Sequence of chain 1.F:
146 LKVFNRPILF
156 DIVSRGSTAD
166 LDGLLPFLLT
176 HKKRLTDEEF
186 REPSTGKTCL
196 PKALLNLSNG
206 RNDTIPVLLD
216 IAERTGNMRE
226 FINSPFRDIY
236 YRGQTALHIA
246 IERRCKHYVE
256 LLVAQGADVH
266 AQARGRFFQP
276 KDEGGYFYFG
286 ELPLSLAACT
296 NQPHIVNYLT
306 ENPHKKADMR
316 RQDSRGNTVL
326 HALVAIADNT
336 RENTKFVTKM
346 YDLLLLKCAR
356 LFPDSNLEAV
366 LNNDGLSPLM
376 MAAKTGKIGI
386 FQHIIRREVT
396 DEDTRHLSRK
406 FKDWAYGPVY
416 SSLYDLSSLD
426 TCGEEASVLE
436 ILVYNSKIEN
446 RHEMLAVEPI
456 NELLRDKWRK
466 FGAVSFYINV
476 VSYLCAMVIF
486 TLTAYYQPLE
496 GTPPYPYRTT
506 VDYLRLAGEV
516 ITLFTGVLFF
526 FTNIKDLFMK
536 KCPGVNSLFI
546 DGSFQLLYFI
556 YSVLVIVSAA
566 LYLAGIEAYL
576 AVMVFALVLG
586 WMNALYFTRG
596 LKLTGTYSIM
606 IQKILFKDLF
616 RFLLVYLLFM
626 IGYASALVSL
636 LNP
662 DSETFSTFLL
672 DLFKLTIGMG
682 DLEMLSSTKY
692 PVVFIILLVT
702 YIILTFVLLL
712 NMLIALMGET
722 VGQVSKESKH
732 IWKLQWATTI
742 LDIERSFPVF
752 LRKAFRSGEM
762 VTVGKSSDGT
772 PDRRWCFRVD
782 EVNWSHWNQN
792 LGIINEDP

This small molecule binds to this protein.
Small molecule (SMILES): CC(C)(O)c1cnc(N2C[C@@]3(CCC[C@](C)(Cn4cnc5ccc(C#N)cc54)C3)OC2=O)cn1

Binding-site contacts:
Ligand atom C12 contacts residue TYR591 of chain 1.F at 3.9 Å (hydrophobic).
Ligand atom C25 contacts residue SER747 of chain 1.F at 3.7 Å.
Ligand atom N20 contacts residue ASP743 of chain 1.F at 4.0 Å.
Ligand atom O32 contacts residue ASN528 of chain 1.F at 2.9 Å (h-bond).
Ligand atom C24 contacts residue SER747 of chain 1.F at 3.2 Å.
Ligand atom C18 contacts residue ASN528 of chain 1.F at 3.7 Å.
Ligand atom C03 contacts residue SER477 of chain 1.F at 3.5 Å.
Ligand atom C05 contacts residue ASN474 of chain 1.F at 3.6 Å.
Ligand atom O34 contacts residue PHE524 of chain 1.F at 3.9 Å.
Ligand atom C18 contacts residue GLN550 of chain 1.F at 3.9 Å.
Ligand atom C29 contacts residue ILE744 of chain 1.F at 3.6 Å (hydrophobic).
Ligand atom C15 contacts residue GLN550 of chain 1.F at 3.8 Å.
Ligand atom C16 contacts residue TYR591 of chain 1.F at 4.0 Å (hydrophobic).
Ligand atom O04 contacts residue ASN474 of chain 1.F at 2.6 Å (h-bond).
Ligand atom C16 contacts residue GLN550 of chain 1.F at 3.8 Å.
Ligand atom C15 contacts residue PHE549 of chain 1.F at 3.9 Å (hydrophobic).
Ligand atom C06 contacts residue ASN474 of chain 1.F at 2.8 Å.
Ligand atom N10 contacts residue PHE524 of chain 1.F at 3.1 Å.
Ligand atom N30 contacts residue ILE744 of chain 1.F at 3.5 Å.
Ligand atom C33 contacts residue TYR553 of chain 1.F at 3.9 Å (hydrophobic).
Ligand atom C33 contacts residue ASN528 of chain 1.F at 3.1 Å.
Ligand atom C02 contacts residue ASN474 of chain 1.F at 3.7 Å.
Ligand atom C14 contacts residue TYR591 of chain 1.F at 3.9 Å (hydrophobic).
Ligand atom O32 contacts residue TYR553 of chain 1.F at 4.0 Å.
Ligand atom O34 contacts residue THR527 of chain 1.F at 3.1 Å.
Ligand atom C19 contacts residue ASP743 of chain 1.F at 3.7 Å.
Ligand atom C12 contacts residue TYR553 of chain 1.F at 3.9 Å (hydrophobic).
Ligand atom N30 contacts residue PHE471 of chain 1.F at 3.4 Å.
Ligand atom C03 contacts residue TYR478 of chain 1.F at 3.3 Å (hydrophobic).
Ligand atom C16 contacts residue ASP546 of chain 1.F at 3.4 Å.
Ligand atom C03 contacts residue ASN474 of chain 1.F at 3.7 Å.
Ligand atom C27 contacts residue TYR591 of chain 1.F at 3.9 Å (hydrophobic).
Ligand atom C33 contacts residue THR527 of chain 1.F at 3.9 Å.
Ligand atom C28 contacts residue ASP743 of chain 1.F at 3.9 Å.
Ligand atom O34 contacts residue ASN528 of chain 1.F at 2.7 Å (h-bond).
Ligand atom N11 contacts residue TYR553 of chain 1.F at 3.9 Å.
Ligand atom C14 contacts residue TYR553 of chain 1.F at 3.4 Å (hydrophobic).
Ligand atom C09 contacts residue PHE524 of chain 1.F at 3.2 Å (hydrophobic).
Ligand atom N22 contacts residue THR527 of chain 1.F at 3.5 Å (h-bond).
Ligand atom N07 contacts residue ASN474 of chain 1.F at 3.6 Å.